Binding-site contacts:
Ligand atom O6A contacts residue HIS155 of chain 26.F at 3.8 Å.
Ligand atom O6B contacts residue LEU62 of chain 26.F at 4.0 Å.
Ligand atom O4 contacts residue SER93 of chain 26.F at 3.0 Å (h-bond).
Ligand atom OAF contacts residue ALA158 of chain 26.F at 3.3 Å.
Ligand atom OAH contacts residue ASP3 of chain 26.F at 4.0 Å.
Ligand atom C3 contacts residue ARG157 of chain 26.F at 3.7 Å.
Ligand atom O6A contacts residue LEU62 of chain 26.F at 3.4 Å.
Ligand atom C6 contacts residue LEU62 of chain 26.F at 3.5 Å (hydrophobic).
Ligand atom O3 contacts residue ARG157 of chain 26.F at 3.3 Å (salt-bridge).
Ligand atom OAF contacts residue THR4 of chain 26.F at 2.9 Å (h-bond).
Ligand atom SAG contacts residue ARG157 of chain 26.F at 3.6 Å (salt-bridge).
Ligand atom OAH contacts residue LEU2 of chain 26.F at 2.8 Å (h-bond).
Ligand atom C5 contacts residue HIS155 of chain 26.F at 4.0 Å.
Ligand atom OAH contacts residue ARG157 of chain 26.F at 3.1 Å (salt-bridge).
Ligand atom SAG contacts residue THR4 of chain 26.F at 3.9 Å.
Ligand atom C6 contacts residue HIS94 of chain 26.F at 3.9 Å.
Ligand atom O5 contacts residue LYS156 of chain 26.F at 3.4 Å.
Ligand atom OAF contacts residue ARG157 of chain 26.F at 2.8 Å (salt-bridge).
Ligand atom O6A contacts residue HIS94 of chain 26.F at 3.2 Å (h-bond).
Ligand atom O6B contacts residue HIS155 of chain 26.F at 3.3 Å (h-bond).
Ligand atom O6B contacts residue ARG157 of chain 26.F at 3.3 Å (salt-bridge).
Ligand atom O4 contacts residue HIS155 of chain 26.F at 3.5 Å (h-bond).
Ligand atom O5 contacts residue HIS155 of chain 26.F at 3.6 Å.
Ligand atom C3 contacts residue ALA158 of chain 26.F at 4.0 Å (hydrophobic).
Ligand atom OBI contacts residue LYS156 of chain 26.F at 4.0 Å.
Ligand atom O5 contacts residue ARG157 of chain 26.F at 3.8 Å.
Ligand atom C2 contacts residue ALA158 of chain 26.F at 3.7 Å (hydrophobic).
Ligand atom C6 contacts residue SER93 of chain 26.F at 4.0 Å.
Ligand atom C5 contacts residue LEU62 of chain 26.F at 3.8 Å (hydrophobic).
Ligand atom O3 contacts residue LYS156 of chain 26.F at 3.0 Å.
Ligand atom O6B contacts residue LYS156 of chain 26.F at 3.3 Å.
Ligand atom OAH contacts residue THR4 of chain 26.F at 3.7 Å.
Ligand atom O5B contacts residue LYS156 of chain 26.F at 3.3 Å.
Ligand atom O6A contacts residue SER93 of chain 26.F at 3.2 Å.
Ligand atom O3 contacts residue ALA158 of chain 26.F at 3.0 Å (h-bond).
Ligand atom C6 contacts residue HIS155 of chain 26.F at 3.4 Å.
Ligand atom O4 contacts residue LYS156 of chain 26.F at 3.5 Å.
Ligand atom O6B contacts residue HIS94 of chain 26.F at 4.0 Å.
Ligand atom C4 contacts residue LYS156 of chain 26.F at 4.0 Å.
Ligand atom C3 contacts residue LYS156 of chain 26.F at 4.0 Å.

This small molecule binds to this protein.
Small molecule (SMILES): O=C(O)[C@@H]1O[C@H](O[C@H]2[C@@H](OS(=O)(=O)O)O[C@@H](O)[C@H](NS(=O)(=O)O)[C@H]2O)[C@@H](OS(=O)(=O)O)[C@H](O)[C@@H]1O

Sequence of chain 26.F:
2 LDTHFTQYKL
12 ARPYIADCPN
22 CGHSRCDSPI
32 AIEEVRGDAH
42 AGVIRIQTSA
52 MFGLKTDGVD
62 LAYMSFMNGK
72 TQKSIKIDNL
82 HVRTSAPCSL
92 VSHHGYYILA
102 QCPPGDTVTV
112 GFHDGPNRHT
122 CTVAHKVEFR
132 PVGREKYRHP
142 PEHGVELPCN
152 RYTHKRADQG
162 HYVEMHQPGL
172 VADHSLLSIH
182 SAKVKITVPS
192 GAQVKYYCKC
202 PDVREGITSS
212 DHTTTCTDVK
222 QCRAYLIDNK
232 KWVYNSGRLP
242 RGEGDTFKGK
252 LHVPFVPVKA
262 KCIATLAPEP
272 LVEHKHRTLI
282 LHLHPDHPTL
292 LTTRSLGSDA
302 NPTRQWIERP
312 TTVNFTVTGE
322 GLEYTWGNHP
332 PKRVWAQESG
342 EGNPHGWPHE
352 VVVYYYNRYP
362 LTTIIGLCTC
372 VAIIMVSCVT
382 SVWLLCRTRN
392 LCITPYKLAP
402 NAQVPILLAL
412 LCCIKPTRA